Sequence of chain 1.A:
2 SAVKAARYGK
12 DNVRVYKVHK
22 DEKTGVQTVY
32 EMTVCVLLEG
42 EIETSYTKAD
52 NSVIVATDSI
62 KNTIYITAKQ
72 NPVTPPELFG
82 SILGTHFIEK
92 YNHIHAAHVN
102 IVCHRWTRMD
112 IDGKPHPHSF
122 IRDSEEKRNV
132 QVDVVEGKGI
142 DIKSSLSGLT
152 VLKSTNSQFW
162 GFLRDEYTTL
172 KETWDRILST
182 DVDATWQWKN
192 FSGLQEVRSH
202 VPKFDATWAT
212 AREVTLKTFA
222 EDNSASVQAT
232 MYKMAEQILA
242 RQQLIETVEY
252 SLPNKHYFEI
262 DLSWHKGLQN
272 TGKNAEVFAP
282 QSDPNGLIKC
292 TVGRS

Sequence of chain 2.A:
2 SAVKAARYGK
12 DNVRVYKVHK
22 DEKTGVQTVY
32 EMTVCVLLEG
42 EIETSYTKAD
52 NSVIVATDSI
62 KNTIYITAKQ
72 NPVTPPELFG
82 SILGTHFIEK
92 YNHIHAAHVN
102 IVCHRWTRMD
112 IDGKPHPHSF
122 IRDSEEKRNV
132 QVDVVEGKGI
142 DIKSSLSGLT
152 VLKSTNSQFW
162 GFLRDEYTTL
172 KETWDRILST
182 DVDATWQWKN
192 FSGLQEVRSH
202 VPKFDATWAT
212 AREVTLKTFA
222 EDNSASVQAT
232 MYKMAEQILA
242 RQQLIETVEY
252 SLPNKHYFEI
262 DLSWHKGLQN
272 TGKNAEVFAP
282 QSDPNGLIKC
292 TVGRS

A protein and the small-molecule ligand that binds it are described below.
Small molecule (SMILES): O=c1[nH]c(=O)c2nn[nH]c2[nH]1

Binding-site contacts:
Ligand atom O6 contacts residue ILE289 of chain 2.A at 4.1 Å.
Ligand atom C4 contacts residue ARG177 of chain 2.A at 3.8 Å.
Ligand atom N1 contacts residue GLN229 of chain 2.A at 2.9 Å (h-bond).
Ligand atom N9 contacts residue PHE160 of chain 2.A at 3.5 Å.
Ligand atom N9 contacts residue LEU171 of chain 2.A at 3.9 Å.
Ligand atom N3 contacts residue ASN255 of chain 2.A at 3.4 Å (h-bond).
Ligand atom N7 contacts residue THR58 of chain 1.A at 2.8 Å (h-bond).
Ligand atom C4 contacts residue ASN255 of chain 2.A at 3.9 Å.
Ligand atom N3 contacts residue PHE160 of chain 2.A at 3.7 Å.
Ligand atom N8 contacts residue ASP59 of chain 1.A at 3.9 Å.
Ligand atom C2 contacts residue PHE160 of chain 2.A at 3.7 Å (hydrophobic).
Ligand atom C2 contacts residue GLN229 of chain 2.A at 3.8 Å.
Ligand atom N8 contacts residue LEU171 of chain 2.A at 3.8 Å.
Ligand atom C5 contacts residue PHE160 of chain 2.A at 3.4 Å (hydrophobic).
Ligand atom N9 contacts residue THR58 of chain 1.A at 4.0 Å.
Ligand atom N7 contacts residue PHE160 of chain 2.A at 3.7 Å.
Ligand atom O6 contacts residue TYR9 of chain 1.A at 3.8 Å.
Ligand atom C4 contacts residue PHE160 of chain 2.A at 3.4 Å (hydrophobic).
Ligand atom O6 contacts residue PHE160 of chain 2.A at 4.1 Å.
Ligand atom N8 contacts residue PHE160 of chain 2.A at 3.7 Å.
Ligand atom N9 contacts residue ARG177 of chain 2.A at 4.0 Å.
Ligand atom O2 contacts residue GLN229 of chain 2.A at 3.8 Å.
Ligand atom C2 contacts residue ARG177 of chain 2.A at 3.5 Å.
Ligand atom C5 contacts residue THR58 of chain 1.A at 4.0 Å.
Ligand atom N3 contacts residue ARG177 of chain 2.A at 3.0 Å (salt-bridge).
Ligand atom C6 contacts residue PHE160 of chain 2.A at 3.6 Å (hydrophobic).
Ligand atom O6 contacts residue THR58 of chain 1.A at 3.9 Å.
Ligand atom C2 contacts residue ASN255 of chain 2.A at 3.9 Å.
Ligand atom O2 contacts residue SER227 of chain 2.A at 3.6 Å.
Ligand atom O2 contacts residue ARG177 of chain 2.A at 2.8 Å (salt-bridge).
Ligand atom O2 contacts residue PHE160 of chain 2.A at 3.9 Å.
Ligand atom C6 contacts residue GLN229 of chain 2.A at 3.7 Å.
Ligand atom N1 contacts residue PHE160 of chain 2.A at 3.6 Å.
Ligand atom C2 contacts residue VAL228 of chain 2.A at 4.0 Å (hydrophobic).
Ligand atom O6 contacts residue ILE55 of chain 1.A at 3.5 Å.
Ligand atom O6 contacts residue GLN229 of chain 2.A at 2.9 Å (h-bond).
Ligand atom O2 contacts residue VAL228 of chain 2.A at 2.9 Å (h-bond).
Ligand atom N7 contacts residue ALA57 of chain 1.A at 3.5 Å.
Ligand atom N8 contacts residue THR58 of chain 1.A at 3.3 Å (h-bond).
Ligand atom N8 contacts residue ALA57 of chain 1.A at 3.7 Å.